Sequence of chain 1.B:
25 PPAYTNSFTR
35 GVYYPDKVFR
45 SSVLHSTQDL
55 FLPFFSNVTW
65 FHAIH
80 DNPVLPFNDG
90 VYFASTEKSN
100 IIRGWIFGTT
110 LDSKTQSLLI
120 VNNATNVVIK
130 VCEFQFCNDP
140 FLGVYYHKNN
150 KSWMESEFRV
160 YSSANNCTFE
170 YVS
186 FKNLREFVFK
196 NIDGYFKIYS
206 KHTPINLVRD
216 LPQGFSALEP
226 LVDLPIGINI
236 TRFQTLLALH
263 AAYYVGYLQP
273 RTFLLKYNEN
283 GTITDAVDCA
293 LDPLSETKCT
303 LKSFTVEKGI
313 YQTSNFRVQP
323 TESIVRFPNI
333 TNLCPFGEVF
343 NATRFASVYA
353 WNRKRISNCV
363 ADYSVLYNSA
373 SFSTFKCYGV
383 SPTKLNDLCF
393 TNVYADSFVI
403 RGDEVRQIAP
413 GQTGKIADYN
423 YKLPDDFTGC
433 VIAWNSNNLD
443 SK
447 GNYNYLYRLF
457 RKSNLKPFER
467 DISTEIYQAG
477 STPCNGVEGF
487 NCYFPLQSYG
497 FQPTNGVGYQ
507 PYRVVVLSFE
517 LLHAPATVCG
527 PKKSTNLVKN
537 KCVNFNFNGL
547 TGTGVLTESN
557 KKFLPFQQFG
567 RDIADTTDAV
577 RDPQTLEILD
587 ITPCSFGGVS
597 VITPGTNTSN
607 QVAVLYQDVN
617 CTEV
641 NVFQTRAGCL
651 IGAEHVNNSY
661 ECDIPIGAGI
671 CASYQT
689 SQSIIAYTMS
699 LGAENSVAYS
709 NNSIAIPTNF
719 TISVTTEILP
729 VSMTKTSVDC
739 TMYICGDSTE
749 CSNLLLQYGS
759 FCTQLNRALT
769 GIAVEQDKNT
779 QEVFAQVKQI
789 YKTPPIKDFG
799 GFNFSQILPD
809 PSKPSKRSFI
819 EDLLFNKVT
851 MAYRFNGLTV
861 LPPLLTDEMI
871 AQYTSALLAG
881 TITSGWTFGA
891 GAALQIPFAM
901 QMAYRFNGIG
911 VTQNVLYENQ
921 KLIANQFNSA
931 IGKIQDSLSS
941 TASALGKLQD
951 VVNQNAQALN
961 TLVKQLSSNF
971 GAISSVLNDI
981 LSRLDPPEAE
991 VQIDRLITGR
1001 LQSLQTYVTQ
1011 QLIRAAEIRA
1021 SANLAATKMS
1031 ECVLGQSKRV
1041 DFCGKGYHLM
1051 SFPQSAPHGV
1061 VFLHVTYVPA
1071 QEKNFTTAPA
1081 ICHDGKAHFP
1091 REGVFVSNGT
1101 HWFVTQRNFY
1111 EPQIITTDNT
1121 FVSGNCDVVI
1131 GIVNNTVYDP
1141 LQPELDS

A small-molecule ligand and the protein it binds are described below.
Small molecule (SMILES): CC(=O)N[C@@H]1[C@@H](O)[C@H](O)[C@@H](CO)O[C@H]1O

Binding-site contacts:
Ligand atom O7 contacts residue ASN603 of chain 1.B at 3.1 Å.
Ligand atom C3 contacts residue ASN603 of chain 1.B at 3.8 Å.
Ligand atom C2 contacts residue ASN603 of chain 1.B at 2.5 Å.
Ligand atom C5 contacts residue ASN603 of chain 1.B at 3.6 Å.
Ligand atom C7 contacts residue ASN603 of chain 1.B at 3.3 Å.
Ligand atom O5 contacts residue ASN603 of chain 1.B at 2.3 Å (h-bond).
Ligand atom C4 contacts residue ASN603 of chain 1.B at 4.2 Å.
Ligand atom C8 contacts residue ASN603 of chain 1.B at 4.5 Å.
Ligand atom N2 contacts residue ASN603 of chain 1.B at 3.0 Å (h-bond).
Ligand atom C1 contacts residue ASN603 of chain 1.B at 1.4 Å.